Sequence of chain 1.A:
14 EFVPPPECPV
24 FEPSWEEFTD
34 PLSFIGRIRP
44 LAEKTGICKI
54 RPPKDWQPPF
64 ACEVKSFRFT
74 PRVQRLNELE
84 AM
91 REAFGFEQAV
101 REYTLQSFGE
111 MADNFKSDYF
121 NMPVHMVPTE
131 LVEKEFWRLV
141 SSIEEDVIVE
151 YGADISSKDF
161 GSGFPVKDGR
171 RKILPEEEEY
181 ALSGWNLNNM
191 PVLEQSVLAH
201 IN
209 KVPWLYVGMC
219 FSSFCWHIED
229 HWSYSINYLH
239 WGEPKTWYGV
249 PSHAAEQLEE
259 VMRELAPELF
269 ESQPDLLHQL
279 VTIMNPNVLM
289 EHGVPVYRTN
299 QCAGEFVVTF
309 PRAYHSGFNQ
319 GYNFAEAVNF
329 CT

Binding-site contacts:
Ligand atom CL1 contacts residue GLN77 of chain 1.A at 3.2 Å.
Ligand atom O01 contacts residue PHE222 of chain 1.A at 3.3 Å.
Ligand atom O01 contacts residue TYR214 of chain 1.A at 3.4 Å.
Ligand atom C09 contacts residue HIS225 of chain 1.A at 3.6 Å.
Ligand atom C09 contacts residue MN1 of chain 1.D at 3.4 Å.
Ligand atom N07 contacts residue MN1 of chain 1.D at 3.0 Å.
Ligand atom C04 contacts residue PHE222 of chain 1.A at 3.6 Å (hydrophobic).
Ligand atom O01 contacts residue TYR151 of chain 1.A at 2.5 Å (h-bond).
Ligand atom C16 contacts residue ALA153 of chain 1.A at 3.7 Å (hydrophobic).
Ligand atom N07 contacts residue HIS225 of chain 1.A at 3.3 Å (h-bond).
Ligand atom C15 contacts residue AKG1 of chain 1.C at 3.5 Å.
Ligand atom N08 contacts residue HIS225 of chain 1.A at 3.0 Å (h-bond).
Ligand atom C09 contacts residue GLU227 of chain 1.A at 3.3 Å.
Ligand atom C19 contacts residue ARG75 of chain 1.A at 3.4 Å.
Ligand atom N22 contacts residue HIS225 of chain 1.A at 3.3 Å (h-bond).
Ligand atom C13 contacts residue TYR214 of chain 1.A at 3.6 Å (hydrophobic).
Ligand atom C23 contacts residue MN1 of chain 1.D at 3.3 Å.
Ligand atom C21 contacts residue ARG75 of chain 1.A at 3.6 Å.
Ligand atom C23 contacts residue TRP245 of chain 1.A at 3.5 Å (hydrophobic).
Ligand atom N08 contacts residue MN1 of chain 1.D at 2.3 Å.
Ligand atom C02 contacts residue TYR151 of chain 1.A at 3.2 Å (hydrophobic).
Ligand atom C11 contacts residue TYR214 of chain 1.A at 3.4 Å (hydrophobic).
Ligand atom N08 contacts residue GLU227 of chain 1.A at 3.3 Å (salt-bridge).
Ligand atom N22 contacts residue HIS313 of chain 1.A at 3.5 Å (h-bond).
Ligand atom C21 contacts residue ASP154 of chain 1.A at 3.4 Å.
Ligand atom O03 contacts residue LYS243 of chain 1.A at 2.8 Å (salt-bridge).
Ligand atom C16 contacts residue AKG1 of chain 1.C at 3.5 Å.
Ligand atom C23 contacts residue HIS313 of chain 1.A at 3.6 Å.
Ligand atom C24 contacts residue PHE222 of chain 1.A at 3.4 Å (hydrophobic).
Ligand atom O03 contacts residue TYR151 of chain 1.A at 3.2 Å (h-bond).
Ligand atom C06 contacts residue HIS225 of chain 1.A at 3.6 Å.
Ligand atom C23 contacts residue PHE222 of chain 1.A at 3.5 Å (hydrophobic).
Ligand atom C02 contacts residue PHE222 of chain 1.A at 3.4 Å (hydrophobic).
Ligand atom CL1 contacts residue ARG75 of chain 1.A at 3.2 Å.
Ligand atom O12 contacts residue TYR214 of chain 1.A at 3.3 Å (h-bond).
Ligand atom C19 contacts residue ALA153 of chain 1.A at 3.7 Å (hydrophobic).
Ligand atom N22 contacts residue MN1 of chain 1.D at 2.3 Å.
Ligand atom C17 contacts residue ALA153 of chain 1.A at 3.4 Å (hydrophobic).
Ligand atom C06 contacts residue MN1 of chain 1.D at 3.1 Å.
Ligand atom CL1 contacts residue TYR151 of chain 1.A at 3.6 Å.

The protein below binds the small molecule below.
Small molecule (SMILES): Cc1cc(Cl)ccc1COc1ccnn1-c1cc(C(=O)O)ccn1